Sequence of chain 1.E:
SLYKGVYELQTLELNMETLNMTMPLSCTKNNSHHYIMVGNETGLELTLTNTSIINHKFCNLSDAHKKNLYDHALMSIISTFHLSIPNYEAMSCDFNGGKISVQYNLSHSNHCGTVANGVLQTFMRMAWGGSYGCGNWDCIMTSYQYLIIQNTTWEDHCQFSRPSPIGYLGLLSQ

Sequence of chain 1.F:
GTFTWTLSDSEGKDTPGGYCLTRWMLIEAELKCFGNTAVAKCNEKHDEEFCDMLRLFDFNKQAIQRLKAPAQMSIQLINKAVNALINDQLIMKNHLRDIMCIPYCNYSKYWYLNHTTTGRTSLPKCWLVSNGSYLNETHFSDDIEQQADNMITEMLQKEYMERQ

A protein and the small-molecule ligand that binds it are described below.
Small molecule (SMILES): CC(=O)N[C@H]1[C@H](O[C@H]2[C@H](O)[C@@H](NC(C)=O)CO[C@@H]2CO)O[C@H](CO)[C@@H](O[C@@H]2O[C@H](CO)[C@@H](O)[C@H](O)[C@@H]2O)[C@@H]1O

Binding-site contacts:
Ligand atom O6 contacts residue THR77 of chain 1.E at 3.0 Å (h-bond).
Ligand atom O4 contacts residue TRP283 of chain 1.F at 3.8 Å.
Ligand atom N2 contacts residue ASN79 of chain 1.E at 2.9 Å (h-bond).
Ligand atom C8 contacts residue ASN79 of chain 1.E at 4.2 Å.
Ligand atom C8 contacts residue TRP227 of chain 1.E at 3.5 Å (hydrophobic).
Ligand atom C2 contacts residue TRP283 of chain 1.F at 4.1 Å (hydrophobic).
Ligand atom C5 contacts residue TRP283 of chain 1.F at 4.2 Å (hydrophobic).
Ligand atom C7 contacts residue ASN99 of chain 1.E at 4.3 Å.
Ligand atom C7 contacts residue MET80 of chain 1.E at 4.4 Å (hydrophobic).
Ligand atom C8 contacts residue MET80 of chain 1.E at 3.7 Å (hydrophobic).
Ligand atom O7 contacts residue ASN79 of chain 1.E at 3.8 Å.
Ligand atom C6 contacts residue TRP283 of chain 1.F at 3.6 Å (hydrophobic).
Ligand atom O2 contacts residue TRP283 of chain 1.F at 4.3 Å.
Ligand atom C5 contacts residue THR77 of chain 1.E at 4.3 Å.
Ligand atom C6 contacts residue THR77 of chain 1.E at 3.8 Å.
Ligand atom O5 contacts residue ASN79 of chain 1.E at 2.4 Å (h-bond).
Ligand atom C7 contacts residue ASN79 of chain 1.E at 3.5 Å.
Ligand atom O6 contacts residue ASN319 of chain 1.F at 4.3 Å.
Ligand atom C5 contacts residue ASN79 of chain 1.E at 3.8 Å.
Ligand atom C1 contacts residue GLU76 of chain 1.E at 3.7 Å.
Ligand atom C1 contacts residue THR77 of chain 1.E at 4.3 Å.
Ligand atom C1 contacts residue MET80 of chain 1.E at 4.0 Å (hydrophobic).
Ligand atom C6 contacts residue MET80 of chain 1.E at 4.3 Å (hydrophobic).
Ligand atom O6 contacts residue MET80 of chain 1.E at 3.7 Å.
Ligand atom C8 contacts residue ASN99 of chain 1.E at 3.5 Å.
Ligand atom O7 contacts residue GLU76 of chain 1.E at 4.0 Å.
Ligand atom C2 contacts residue GLU76 of chain 1.E at 4.1 Å.
Ligand atom C1 contacts residue ASN79 of chain 1.E at 1.5 Å.
Ligand atom O5 contacts residue MET80 of chain 1.E at 4.1 Å.
Ligand atom N2 contacts residue ASN99 of chain 1.E at 4.2 Å.
Ligand atom O5 contacts residue THR77 of chain 1.E at 3.4 Å (h-bond).
Ligand atom O6 contacts residue ILE323 of chain 1.F at 3.7 Å.
Ligand atom C8 contacts residue GLY98 of chain 1.E at 4.1 Å.
Ligand atom C3 contacts residue ASN79 of chain 1.E at 3.9 Å.
Ligand atom O5 contacts residue GLU76 of chain 1.E at 3.9 Å.
Ligand atom C2 contacts residue ASN79 of chain 1.E at 2.6 Å.
Ligand atom C4 contacts residue ASN79 of chain 1.E at 4.4 Å.
Ligand atom C8 contacts residue ILE323 of chain 1.F at 4.1 Å (hydrophobic).
Ligand atom C5 contacts residue MET80 of chain 1.E at 3.9 Å (hydrophobic).